The small molecule below binds the protein below.
Small molecule (SMILES): CC(=O)N[C@H]1[C@H](O[C@H]2[C@H](O)[C@@H](NC(C)=O)CO[C@@H]2CO)O[C@H](CO)[C@@H](O)[C@@H]1O

Binding-site contacts:
Ligand atom C2 contacts residue ASN137 of chain 1.B at 4.5 Å.
Ligand atom O7 contacts residue VAL16 of chain 1.B at 3.4 Å.
Ligand atom C7 contacts residue VAL16 of chain 1.B at 4.3 Å (hydrophobic).
Ligand atom O7 contacts residue ASN17 of chain 1.B at 3.6 Å.
Ligand atom O5 contacts residue ASN17 of chain 1.B at 2.4 Å (h-bond).
Ligand atom C7 contacts residue ASN17 of chain 1.B at 3.6 Å.
Ligand atom C3 contacts residue ASN137 of chain 1.B at 3.9 Å.
Ligand atom N2 contacts residue ASN17 of chain 1.B at 2.9 Å (h-bond).
Ligand atom O5 contacts residue ASN137 of chain 1.B at 4.1 Å.
Ligand atom C7 contacts residue CYS15 of chain 1.B at 3.9 Å (hydrophobic).
Ligand atom C2 contacts residue ASN17 of chain 1.B at 2.5 Å.
Ligand atom C6 contacts residue ASN137 of chain 1.B at 4.4 Å.
Ligand atom C5 contacts residue ASN17 of chain 1.B at 3.7 Å.
Ligand atom C4 contacts residue ASN17 of chain 1.B at 4.2 Å.
Ligand atom C5 contacts residue ASN137 of chain 1.B at 3.5 Å.
Ligand atom O6 contacts residue ASN17 of chain 1.B at 4.5 Å.
Ligand atom O7 contacts residue CYS15 of chain 1.B at 2.7 Å (h-bond).
Ligand atom C4 contacts residue ASN137 of chain 1.B at 4.0 Å.
Ligand atom C8 contacts residue ASN17 of chain 1.B at 4.0 Å.
Ligand atom C3 contacts residue ASN17 of chain 1.B at 3.8 Å.
Ligand atom C1 contacts residue ASN17 of chain 1.B at 1.4 Å.
Ligand atom C1 contacts residue ASN137 of chain 1.B at 4.0 Å.
Ligand atom O4 contacts residue ASN137 of chain 1.B at 4.0 Å.

Sequence of chain 1.B:
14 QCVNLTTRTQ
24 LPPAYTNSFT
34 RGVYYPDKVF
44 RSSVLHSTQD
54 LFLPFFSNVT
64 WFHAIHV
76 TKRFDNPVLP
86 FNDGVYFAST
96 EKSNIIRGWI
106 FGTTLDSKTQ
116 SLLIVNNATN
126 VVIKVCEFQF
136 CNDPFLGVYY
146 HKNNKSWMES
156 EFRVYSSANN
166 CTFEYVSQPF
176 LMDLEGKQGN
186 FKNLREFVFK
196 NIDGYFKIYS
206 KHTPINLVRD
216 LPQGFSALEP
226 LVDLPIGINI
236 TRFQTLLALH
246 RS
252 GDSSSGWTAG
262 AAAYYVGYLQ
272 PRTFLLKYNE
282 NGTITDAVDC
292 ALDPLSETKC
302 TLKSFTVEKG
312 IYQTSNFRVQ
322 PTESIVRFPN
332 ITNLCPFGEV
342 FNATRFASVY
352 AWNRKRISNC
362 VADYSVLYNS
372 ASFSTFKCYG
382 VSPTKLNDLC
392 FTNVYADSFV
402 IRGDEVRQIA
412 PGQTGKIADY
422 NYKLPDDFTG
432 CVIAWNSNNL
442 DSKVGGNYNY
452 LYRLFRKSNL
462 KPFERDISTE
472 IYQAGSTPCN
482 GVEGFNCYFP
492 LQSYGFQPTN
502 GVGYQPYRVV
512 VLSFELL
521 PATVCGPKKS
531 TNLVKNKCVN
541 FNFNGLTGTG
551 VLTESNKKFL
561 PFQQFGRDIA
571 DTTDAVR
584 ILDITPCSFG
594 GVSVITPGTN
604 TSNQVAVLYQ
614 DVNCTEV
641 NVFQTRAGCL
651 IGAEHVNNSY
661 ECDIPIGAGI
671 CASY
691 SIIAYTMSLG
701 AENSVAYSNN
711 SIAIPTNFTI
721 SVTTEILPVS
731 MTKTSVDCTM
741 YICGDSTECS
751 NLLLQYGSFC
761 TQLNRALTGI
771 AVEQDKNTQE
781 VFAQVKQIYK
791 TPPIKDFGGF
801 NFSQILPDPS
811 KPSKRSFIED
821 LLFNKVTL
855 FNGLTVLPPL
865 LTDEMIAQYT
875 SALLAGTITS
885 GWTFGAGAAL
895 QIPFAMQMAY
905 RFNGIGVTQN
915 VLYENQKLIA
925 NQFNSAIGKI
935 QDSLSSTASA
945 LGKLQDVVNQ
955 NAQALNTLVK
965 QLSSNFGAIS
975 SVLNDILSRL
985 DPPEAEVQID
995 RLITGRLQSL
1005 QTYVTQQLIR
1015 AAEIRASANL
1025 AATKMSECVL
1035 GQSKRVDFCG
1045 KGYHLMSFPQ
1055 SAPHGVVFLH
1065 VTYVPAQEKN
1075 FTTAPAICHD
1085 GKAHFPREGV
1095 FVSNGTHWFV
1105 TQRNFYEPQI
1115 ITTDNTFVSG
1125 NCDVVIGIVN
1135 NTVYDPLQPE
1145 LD